The protein below binds the small molecule below.
Small molecule (SMILES): CC(=O)N[C@H]1[C@H](O[C@H]2[C@H](O)[C@@H](NC(C)=O)CO[C@@H]2CO)O[C@H](CO)[C@@H](O)[C@@H]1O

Binding-site contacts:
Ligand atom C4 contacts residue ASN169 of chain 1.F at 4.2 Å.
Ligand atom O5 contacts residue ASN169 of chain 1.F at 2.3 Å (h-bond).
Ligand atom C1 contacts residue ASN170 of chain 1.F at 3.8 Å.
Ligand atom C6 contacts residue ASN170 of chain 1.F at 3.6 Å.
Ligand atom C5 contacts residue ASN170 of chain 1.F at 3.8 Å.
Ligand atom O5 contacts residue ASN170 of chain 1.F at 2.8 Å (h-bond).
Ligand atom C3 contacts residue ASN169 of chain 1.F at 3.8 Å.
Ligand atom O7 contacts residue ASN169 of chain 1.F at 2.8 Å (h-bond).
Ligand atom N2 contacts residue LEU460 of chain 1.F at 4.0 Å.
Ligand atom C8 contacts residue ASN169 of chain 1.F at 4.4 Å.
Ligand atom N2 contacts residue ASN169 of chain 1.F at 2.9 Å (h-bond).
Ligand atom C7 contacts residue ASN169 of chain 1.F at 3.1 Å.
Ligand atom C7 contacts residue LEU460 of chain 1.F at 3.9 Å (hydrophobic).
Ligand atom O6 contacts residue ASN170 of chain 1.F at 3.8 Å.
Ligand atom C5 contacts residue ASN169 of chain 1.F at 3.6 Å.
Ligand atom C2 contacts residue ASN169 of chain 1.F at 2.4 Å.
Ligand atom C1 contacts residue ASN169 of chain 1.F at 1.4 Å.
Ligand atom C8 contacts residue LEU460 of chain 1.F at 3.6 Å (hydrophobic).

Sequence of chain 1.F:
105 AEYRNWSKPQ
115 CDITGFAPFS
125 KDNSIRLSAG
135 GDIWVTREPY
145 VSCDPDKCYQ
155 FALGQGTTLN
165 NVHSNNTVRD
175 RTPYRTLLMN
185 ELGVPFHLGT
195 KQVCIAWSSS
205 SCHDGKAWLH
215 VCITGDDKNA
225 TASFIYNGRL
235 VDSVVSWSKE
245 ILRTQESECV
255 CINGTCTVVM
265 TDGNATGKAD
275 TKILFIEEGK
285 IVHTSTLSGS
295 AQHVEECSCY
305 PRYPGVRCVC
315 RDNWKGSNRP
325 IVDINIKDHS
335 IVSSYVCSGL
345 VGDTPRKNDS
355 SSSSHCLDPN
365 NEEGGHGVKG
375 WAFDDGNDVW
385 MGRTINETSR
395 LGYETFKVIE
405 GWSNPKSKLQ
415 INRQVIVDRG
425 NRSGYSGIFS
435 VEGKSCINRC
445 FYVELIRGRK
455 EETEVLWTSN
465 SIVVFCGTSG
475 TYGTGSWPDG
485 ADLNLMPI